Sequence of chain 1.B:
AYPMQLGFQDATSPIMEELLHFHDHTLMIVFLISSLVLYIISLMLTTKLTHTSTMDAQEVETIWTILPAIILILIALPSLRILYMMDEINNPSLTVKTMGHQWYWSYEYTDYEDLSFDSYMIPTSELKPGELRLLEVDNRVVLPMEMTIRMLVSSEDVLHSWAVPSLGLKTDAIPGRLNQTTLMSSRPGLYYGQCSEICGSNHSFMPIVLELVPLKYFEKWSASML

Sequence of chain 1.A:
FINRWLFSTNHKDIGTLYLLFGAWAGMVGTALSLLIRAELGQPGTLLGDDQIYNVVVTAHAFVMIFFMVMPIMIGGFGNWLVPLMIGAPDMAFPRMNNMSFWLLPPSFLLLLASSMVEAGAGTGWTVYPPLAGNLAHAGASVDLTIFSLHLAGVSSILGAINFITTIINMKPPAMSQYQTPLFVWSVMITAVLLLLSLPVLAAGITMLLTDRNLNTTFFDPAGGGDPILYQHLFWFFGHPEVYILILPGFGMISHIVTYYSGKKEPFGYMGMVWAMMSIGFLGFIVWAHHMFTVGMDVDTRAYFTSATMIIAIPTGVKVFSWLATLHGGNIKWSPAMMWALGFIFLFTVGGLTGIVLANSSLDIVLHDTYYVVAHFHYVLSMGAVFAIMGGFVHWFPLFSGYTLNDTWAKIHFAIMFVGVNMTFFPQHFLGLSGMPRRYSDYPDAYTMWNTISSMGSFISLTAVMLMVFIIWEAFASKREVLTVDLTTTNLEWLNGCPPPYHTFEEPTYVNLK

A small-molecule ligand and the protein it binds are described below.
Small molecule (SMILES): C[C@H](CCC(=O)O)[C@H]1CC[C@H]2[C@@H]3[C@H](O)C[C@@H]4C[C@H](O)CC[C@]4(C)[C@H]3C[C@H](O)[C@]12C

Binding-site contacts:
Ligand atom C6 contacts residue THR66 of chain 1.B at 3.8 Å.
Ligand atom O7 contacts residue GLN59 of chain 1.B at 2.8 Å (h-bond).
Ligand atom C14 contacts residue GLN59 of chain 1.B at 3.8 Å.
Ligand atom C2 contacts residue GLN59 of chain 1.B at 4.2 Å.
Ligand atom C6 contacts residue TRP275 of chain 1.A at 3.7 Å (hydrophobic).
Ligand atom C5 contacts residue THR66 of chain 1.B at 3.8 Å.
Ligand atom O3 contacts residue THR66 of chain 1.B at 4.1 Å.
Ligand atom C3 contacts residue THR66 of chain 1.B at 3.8 Å.
Ligand atom C24 contacts residue MET271 of chain 1.A at 3.8 Å (hydrophobic).
Ligand atom O12 contacts residue GLN59 of chain 1.B at 3.5 Å (h-bond).
Ligand atom C22 contacts residue MET271 of chain 1.A at 3.6 Å (hydrophobic).
Ligand atom C8 contacts residue TRP275 of chain 1.A at 4.3 Å (hydrophobic).
Ligand atom O3 contacts residue THR63 of chain 1.B at 2.9 Å (h-bond).
Ligand atom O26 contacts residue MET271 of chain 1.A at 3.8 Å.
Ligand atom C3 contacts residue GLN59 of chain 1.B at 3.8 Å.
Ligand atom C9 contacts residue GLN59 of chain 1.B at 4.0 Å.
Ligand atom C23 contacts residue MET271 of chain 1.A at 4.4 Å (hydrophobic).
Ligand atom C15 contacts residue GLY272 of chain 1.A at 3.9 Å.
Ligand atom O3 contacts residue GLU62 of chain 1.B at 3.9 Å.
Ligand atom C3 contacts residue THR63 of chain 1.B at 4.3 Å.
Ligand atom C3 contacts residue GLU62 of chain 1.B at 4.3 Å.
Ligand atom C8 contacts residue GLN59 of chain 1.B at 4.1 Å.
Ligand atom C16 contacts residue MET271 of chain 1.A at 3.7 Å (hydrophobic).
Ligand atom C4 contacts residue GLU62 of chain 1.B at 3.8 Å.
Ligand atom C15 contacts residue MET271 of chain 1.A at 3.8 Å (hydrophobic).
Ligand atom O25 contacts residue MET271 of chain 1.A at 3.5 Å.
Ligand atom O7 contacts residue GLU62 of chain 1.B at 2.8 Å (salt-bridge).
Ligand atom C16 contacts residue GLY272 of chain 1.A at 4.3 Å.
Ligand atom O3 contacts residue GLN59 of chain 1.B at 2.8 Å (h-bond).
Ligand atom C7 contacts residue TRP275 of chain 1.A at 3.9 Å (hydrophobic).
Ligand atom C15 contacts residue TRP275 of chain 1.A at 3.8 Å (hydrophobic).
Ligand atom C4 contacts residue GLN59 of chain 1.B at 3.8 Å.
Ligand atom C4 contacts residue THR66 of chain 1.B at 3.7 Å.
Ligand atom C7 contacts residue GLU62 of chain 1.B at 3.6 Å.
Ligand atom C18 contacts residue TRP275 of chain 1.A at 4.0 Å (hydrophobic).
Ligand atom C19 contacts residue TRP275 of chain 1.A at 3.8 Å (hydrophobic).
Ligand atom C7 contacts residue GLN59 of chain 1.B at 4.0 Å.
Ligand atom C6 contacts residue GLU62 of chain 1.B at 4.2 Å.